Sequence of chain 1.C:
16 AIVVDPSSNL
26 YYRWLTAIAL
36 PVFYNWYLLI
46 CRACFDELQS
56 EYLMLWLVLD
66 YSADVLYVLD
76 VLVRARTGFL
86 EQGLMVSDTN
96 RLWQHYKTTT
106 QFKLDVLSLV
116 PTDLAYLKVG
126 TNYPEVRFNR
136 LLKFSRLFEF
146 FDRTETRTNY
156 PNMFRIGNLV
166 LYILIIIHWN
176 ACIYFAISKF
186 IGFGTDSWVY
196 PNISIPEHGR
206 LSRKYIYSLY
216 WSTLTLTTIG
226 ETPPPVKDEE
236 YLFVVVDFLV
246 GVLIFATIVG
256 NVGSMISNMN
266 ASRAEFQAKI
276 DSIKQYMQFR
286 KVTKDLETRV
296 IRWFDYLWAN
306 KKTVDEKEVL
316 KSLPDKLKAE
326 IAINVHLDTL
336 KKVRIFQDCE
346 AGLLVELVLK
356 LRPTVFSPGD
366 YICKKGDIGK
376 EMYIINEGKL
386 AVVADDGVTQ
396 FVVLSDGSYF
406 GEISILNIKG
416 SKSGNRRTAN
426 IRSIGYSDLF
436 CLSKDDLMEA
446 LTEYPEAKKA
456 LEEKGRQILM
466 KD

This protein binds this small molecule.
Small molecule (SMILES): CC(=O)N[C@@H]1[C@@H](O)[C@H](O)[C@@H](CO)O[C@H]1O

Binding-site contacts:
Ligand atom O5 contacts residue SER199 of chain 1.C at 3.7 Å.
Ligand atom C8 contacts residue GLY189 of chain 1.C at 3.9 Å.
Ligand atom C1 contacts residue SER199 of chain 1.C at 4.1 Å.
Ligand atom C1 contacts residue ASN197 of chain 1.C at 1.4 Å.
Ligand atom N2 contacts residue ASN197 of chain 1.C at 2.9 Å (h-bond).
Ligand atom C5 contacts residue SER199 of chain 1.C at 4.0 Å.
Ligand atom C6 contacts residue SER199 of chain 1.C at 4.3 Å.
Ligand atom O7 contacts residue ASN197 of chain 1.C at 4.0 Å.
Ligand atom C7 contacts residue ASN197 of chain 1.C at 3.7 Å.
Ligand atom C4 contacts residue ASN197 of chain 1.C at 4.2 Å.
Ligand atom C2 contacts residue ASN197 of chain 1.C at 2.5 Å.
Ligand atom O5 contacts residue ASN197 of chain 1.C at 2.4 Å (h-bond).
Ligand atom C7 contacts residue PHE188 of chain 1.C at 4.3 Å (hydrophobic).
Ligand atom C8 contacts residue PHE188 of chain 1.C at 3.4 Å (hydrophobic).
Ligand atom C5 contacts residue ASN197 of chain 1.C at 3.7 Å.
Ligand atom C8 contacts residue ASN197 of chain 1.C at 4.5 Å.
Ligand atom C3 contacts residue ASN197 of chain 1.C at 3.8 Å.
Ligand atom C8 contacts residue THR190 of chain 1.C at 4.4 Å.